This small molecule binds to this protein.
Small molecule (SMILES): CC(C)C[C@H](N)C(=O)O

Binding-site contacts:
Ligand atom OXT contacts residue LEU1 of chain 1.G at 0.3 Å (h-bond).
Ligand atom CD2 contacts residue LEU144 of chain 1.A at 0.3 Å (hydrophobic).
Ligand atom CA contacts residue LEU144 of chain 1.A at 0.4 Å (hydrophobic).
Ligand atom OXT contacts residue ASP148 of chain 1.A at 3.0 Å (salt-bridge).
Ligand atom N contacts residue LEU144 of chain 1.A at 0.6 Å (h-bond).
Ligand atom N contacts residue VAL143 of chain 1.A at 1.4 Å.
Ligand atom CB contacts residue LEU144 of chain 1.A at 0.2 Å (hydrophobic).
Ligand atom O contacts residue MET1 of chain 1.D at 3.6 Å.
Ligand atom CB contacts residue LEU1 of chain 1.G at 0.2 Å (hydrophobic).
Ligand atom C contacts residue MET1 of chain 1.D at 3.1 Å (hydrophobic).
Ligand atom CD1 contacts residue LEU144 of chain 1.A at 0.1 Å (hydrophobic).
Ligand atom CB contacts residue SER145 of chain 1.A at 3.6 Å.
Ligand atom CA contacts residue SER145 of chain 1.A at 2.7 Å.
Ligand atom O contacts residue MET1 of chain 1.F at 3.0 Å.
Ligand atom CA contacts residue LEU1 of chain 1.G at 0.4 Å (hydrophobic).
Ligand atom CA contacts residue MET1 of chain 1.F at 2.3 Å (hydrophobic).
Ligand atom C contacts residue SER145 of chain 1.A at 1.6 Å.
Ligand atom OXT contacts residue MET1 of chain 1.D at 3.5 Å (h-bond).
Ligand atom N contacts residue MET1 of chain 1.F at 1.4 Å.
Ligand atom OXT contacts residue VAL143 of chain 1.A at 3.0 Å (h-bond).
Ligand atom O contacts residue LEU144 of chain 1.A at 0.8 Å (h-bond).
Ligand atom OXT contacts residue LEU144 of chain 1.A at 1.1 Å.
Ligand atom CD1 contacts residue LEU1 of chain 1.G at 0.1 Å (hydrophobic).
Ligand atom OXT contacts residue SER145 of chain 1.A at 0.4 Å (h-bond).
Ligand atom CG contacts residue LEU144 of chain 1.A at 0.2 Å (hydrophobic).
Ligand atom CA contacts residue MET1 of chain 1.D at 2.5 Å (hydrophobic).
Ligand atom CD2 contacts residue LEU1 of chain 1.G at 0.3 Å (hydrophobic).
Ligand atom CG contacts residue LEU1 of chain 1.G at 0.2 Å (hydrophobic).
Ligand atom N contacts residue LEU1 of chain 1.G at 0.6 Å (h-bond).
Ligand atom O contacts residue LEU1 of chain 1.G at 0.7 Å (h-bond).
Ligand atom O contacts residue VAL143 of chain 1.A at 3.0 Å.
Ligand atom C contacts residue MET1 of chain 1.F at 2.7 Å (hydrophobic).
Ligand atom CA contacts residue VAL143 of chain 1.A at 2.2 Å (hydrophobic).
Ligand atom O contacts residue SER145 of chain 1.A at 2.4 Å (h-bond).
Ligand atom N contacts residue MET1 of chain 1.D at 1.3 Å.
Ligand atom C contacts residue LEU144 of chain 1.A at 0.5 Å (hydrophobic).
Ligand atom OXT contacts residue MET1 of chain 1.F at 3.1 Å (h-bond).
Ligand atom C contacts residue LEU1 of chain 1.G at 0.5 Å (hydrophobic).
Ligand atom C contacts residue VAL143 of chain 1.A at 2.7 Å (hydrophobic).
Ligand atom CB contacts residue VAL143 of chain 1.A at 3.6 Å (hydrophobic).

Sequence of chain 1.A:
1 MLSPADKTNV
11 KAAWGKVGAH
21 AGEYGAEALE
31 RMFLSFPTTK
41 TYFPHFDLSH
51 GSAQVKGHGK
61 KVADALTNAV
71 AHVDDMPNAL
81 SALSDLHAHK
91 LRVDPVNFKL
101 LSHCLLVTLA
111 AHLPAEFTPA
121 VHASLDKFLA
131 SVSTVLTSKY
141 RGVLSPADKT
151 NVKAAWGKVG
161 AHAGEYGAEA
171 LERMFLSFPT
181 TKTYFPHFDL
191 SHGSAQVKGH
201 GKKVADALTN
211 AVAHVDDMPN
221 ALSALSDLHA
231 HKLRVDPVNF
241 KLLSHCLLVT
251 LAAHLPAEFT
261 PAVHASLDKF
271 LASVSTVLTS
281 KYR